Binding-site contacts:
Ligand atom O6 contacts residue GLU323 of chain 1.A at 4.3 Å.
Ligand atom C8 contacts residue ALA327 of chain 1.A at 4.0 Å (hydrophobic).
Ligand atom C7 contacts residue LEU132 of chain 1.A at 4.3 Å (hydrophobic).
Ligand atom C8 contacts residue GLY131 of chain 1.A at 3.9 Å.
Ligand atom N2 contacts residue ALA327 of chain 1.A at 4.2 Å.
Ligand atom O7 contacts residue ASN330 of chain 1.A at 3.2 Å (h-bond).
Ligand atom C1 contacts residue ASN330 of chain 1.A at 4.2 Å.
Ligand atom C5 contacts residue ASN135 of chain 1.A at 3.6 Å.
Ligand atom C7 contacts residue ASN330 of chain 1.A at 3.8 Å.
Ligand atom O5 contacts residue ASN135 of chain 1.A at 2.4 Å (h-bond).
Ligand atom C7 contacts residue ASN135 of chain 1.A at 3.4 Å.
Ligand atom C6 contacts residue ASN330 of chain 1.A at 4.1 Å.
Ligand atom C8 contacts residue ASN330 of chain 1.A at 4.1 Å.
Ligand atom O5 contacts residue THR326 of chain 1.A at 4.4 Å.
Ligand atom C4 contacts residue ASN135 of chain 1.A at 4.1 Å.
Ligand atom C7 contacts residue ALA327 of chain 1.A at 4.4 Å (hydrophobic).
Ligand atom C2 contacts residue ASN135 of chain 1.A at 2.3 Å.
Ligand atom C3 contacts residue ASN330 of chain 1.A at 3.7 Å.
Ligand atom O4 contacts residue ASN330 of chain 1.A at 2.9 Å (h-bond).
Ligand atom O6 contacts residue THR326 of chain 1.A at 4.1 Å.
Ligand atom C5 contacts residue ASN330 of chain 1.A at 3.4 Å.
Ligand atom C2 contacts residue ASN330 of chain 1.A at 4.3 Å.
Ligand atom C1 contacts residue ASN135 of chain 1.A at 1.4 Å.
Ligand atom O7 contacts residue LEU132 of chain 1.A at 3.8 Å.
Ligand atom N2 contacts residue GLY131 of chain 1.A at 4.4 Å.
Ligand atom C4 contacts residue ASN330 of chain 1.A at 3.5 Å.
Ligand atom O7 contacts residue ASN135 of chain 1.A at 3.7 Å.
Ligand atom C3 contacts residue ASN135 of chain 1.A at 3.7 Å.
Ligand atom N2 contacts residue ASN135 of chain 1.A at 2.8 Å (h-bond).
Ligand atom C8 contacts residue LEU132 of chain 1.A at 3.9 Å (hydrophobic).
Ligand atom O3 contacts residue ALA327 of chain 1.A at 4.5 Å.
Ligand atom C7 contacts residue GLY131 of chain 1.A at 4.5 Å.
Ligand atom C8 contacts residue ILE128 of chain 1.A at 4.3 Å (hydrophobic).
Ligand atom C3 contacts residue ALA327 of chain 1.A at 4.5 Å (hydrophobic).
Ligand atom N2 contacts residue ASN330 of chain 1.A at 4.2 Å.

The small molecule below binds the protein below.
Small molecule (SMILES): CC(=O)N[C@H]1[C@H](O[C@H]2[C@H](O)[C@@H](NC(C)=O)CO[C@@H]2CO)O[C@H](CO)[C@@H](O[C@H]2O[C@H](CO)[C@@H](O)[C@H](O)[C@@H]2O)[C@@H]1O

Sequence of chain 1.A:
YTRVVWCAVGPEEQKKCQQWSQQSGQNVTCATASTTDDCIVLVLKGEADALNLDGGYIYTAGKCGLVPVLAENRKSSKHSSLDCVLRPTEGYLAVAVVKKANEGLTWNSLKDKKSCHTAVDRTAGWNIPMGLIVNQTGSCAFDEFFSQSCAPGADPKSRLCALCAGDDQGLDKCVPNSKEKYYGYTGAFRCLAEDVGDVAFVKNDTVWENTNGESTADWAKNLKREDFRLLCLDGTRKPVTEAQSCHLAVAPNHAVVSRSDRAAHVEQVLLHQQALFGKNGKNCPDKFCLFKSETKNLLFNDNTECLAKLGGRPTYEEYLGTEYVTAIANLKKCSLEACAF